The small molecule below binds the protein below.
Small molecule (SMILES): Cc1cc(C(=O)NNc2ccccc2F)no1

Binding-site contacts:
Ligand atom C9 contacts residue TYR139 of chain 1.A at 3.4 Å (hydrophobic).
Ligand atom N2 contacts residue THR240 of chain 1.A at 3.2 Å (h-bond).
Ligand atom C10 contacts residue ASP241 of chain 1.A at 3.8 Å.
Ligand atom C6 contacts residue THR240 of chain 1.A at 3.1 Å.
Ligand atom N2 contacts residue GLN244 of chain 1.A at 3.8 Å.
Ligand atom C7 contacts residue ASP241 of chain 1.A at 3.9 Å.
Ligand atom C5 contacts residue ASP241 of chain 1.A at 3.3 Å.
Ligand atom O1 contacts residue LYS228 of chain 1.A at 3.7 Å.
Ligand atom F contacts residue GLN244 of chain 1.A at 2.9 Å.
Ligand atom N2 contacts residue ASP241 of chain 1.A at 3.4 Å (salt-bridge).
Ligand atom C1 contacts residue LYS228 of chain 1.A at 2.0 Å.
Ligand atom O1 contacts residue THR240 of chain 1.A at 3.6 Å.
Ligand atom C2 contacts residue LYS228 of chain 1.A at 1.4 Å.
Ligand atom N1 contacts residue LYS228 of chain 1.A at 3.6 Å (salt-bridge).
Ligand atom C6 contacts residue ASP241 of chain 1.A at 3.5 Å.
Ligand atom C4 contacts residue GLN244 of chain 1.A at 3.8 Å.
Ligand atom C7 contacts residue TYR139 of chain 1.A at 3.3 Å (hydrophobic).
Ligand atom C10 contacts residue GLN244 of chain 1.A at 3.6 Å.
Ligand atom C6 contacts residue LYS228 of chain 1.A at 3.9 Å.
Ligand atom C3 contacts residue LYS228 of chain 1.A at 2.0 Å.
Ligand atom O contacts residue LYS228 of chain 1.A at 2.6 Å (salt-bridge).
Ligand atom C8 contacts residue LYS242 of chain 1.A at 3.5 Å.
Ligand atom C6 contacts residue TYR139 of chain 1.A at 3.6 Å (hydrophobic).
Ligand atom C contacts residue LYS228 of chain 1.A at 3.0 Å.
Ligand atom C10 contacts residue LYS242 of chain 1.A at 4.0 Å.
Ligand atom C5 contacts residue THR240 of chain 1.A at 3.6 Å.
Ligand atom N contacts residue TYR139 of chain 1.A at 3.5 Å (h-bond).
Ligand atom N contacts residue LYS228 of chain 1.A at 2.6 Å (salt-bridge).
Ligand atom O1 contacts residue GLN244 of chain 1.A at 2.6 Å (h-bond).
Ligand atom C9 contacts residue LYS242 of chain 1.A at 3.7 Å.
Ligand atom C7 contacts residue ASN226 of chain 1.A at 3.7 Å.
Ligand atom C10 contacts residue TYR139 of chain 1.A at 3.5 Å (hydrophobic).
Ligand atom C4 contacts residue LYS228 of chain 1.A at 2.9 Å.
Ligand atom N1 contacts residue THR240 of chain 1.A at 4.1 Å.
Ligand atom C8 contacts residue TYR139 of chain 1.A at 3.5 Å (hydrophobic).
Ligand atom C6 contacts residue ALA227 of chain 1.A at 4.0 Å (hydrophobic).
Ligand atom C5 contacts residue GLN244 of chain 1.A at 4.1 Å.
Ligand atom C7 contacts residue LYS242 of chain 1.A at 3.7 Å.
Ligand atom C5 contacts residue TYR139 of chain 1.A at 3.8 Å (hydrophobic).
Ligand atom C6 contacts residue LYS242 of chain 1.A at 3.8 Å.

Sequence of chain 1.A:
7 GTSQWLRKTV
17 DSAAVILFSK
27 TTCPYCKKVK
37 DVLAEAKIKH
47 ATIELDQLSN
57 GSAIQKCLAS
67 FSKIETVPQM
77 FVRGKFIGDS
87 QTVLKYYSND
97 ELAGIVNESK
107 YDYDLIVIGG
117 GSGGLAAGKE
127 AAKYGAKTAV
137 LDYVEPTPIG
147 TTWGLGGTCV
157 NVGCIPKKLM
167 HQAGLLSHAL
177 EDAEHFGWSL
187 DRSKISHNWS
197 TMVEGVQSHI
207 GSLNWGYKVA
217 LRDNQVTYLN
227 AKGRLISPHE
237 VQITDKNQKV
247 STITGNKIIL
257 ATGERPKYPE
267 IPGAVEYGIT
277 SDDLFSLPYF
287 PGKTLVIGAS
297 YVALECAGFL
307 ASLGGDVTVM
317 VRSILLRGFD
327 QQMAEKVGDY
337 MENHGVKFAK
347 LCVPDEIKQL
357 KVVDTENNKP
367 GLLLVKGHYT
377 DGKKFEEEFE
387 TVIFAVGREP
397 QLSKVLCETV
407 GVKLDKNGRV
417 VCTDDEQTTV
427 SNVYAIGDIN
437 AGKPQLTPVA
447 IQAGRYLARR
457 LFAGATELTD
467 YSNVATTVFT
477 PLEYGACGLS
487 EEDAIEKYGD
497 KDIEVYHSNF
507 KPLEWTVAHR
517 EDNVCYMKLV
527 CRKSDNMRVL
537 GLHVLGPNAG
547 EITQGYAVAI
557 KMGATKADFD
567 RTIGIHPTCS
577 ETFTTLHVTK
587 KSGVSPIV